This protein binds this small molecule.
Small molecule (SMILES): NC(=O)c1ncn([C@@H]2O[C@H](COP(=O)(O)O)[C@@H](O)[C@H]2O)c1N

Sequence of chain 3.A:
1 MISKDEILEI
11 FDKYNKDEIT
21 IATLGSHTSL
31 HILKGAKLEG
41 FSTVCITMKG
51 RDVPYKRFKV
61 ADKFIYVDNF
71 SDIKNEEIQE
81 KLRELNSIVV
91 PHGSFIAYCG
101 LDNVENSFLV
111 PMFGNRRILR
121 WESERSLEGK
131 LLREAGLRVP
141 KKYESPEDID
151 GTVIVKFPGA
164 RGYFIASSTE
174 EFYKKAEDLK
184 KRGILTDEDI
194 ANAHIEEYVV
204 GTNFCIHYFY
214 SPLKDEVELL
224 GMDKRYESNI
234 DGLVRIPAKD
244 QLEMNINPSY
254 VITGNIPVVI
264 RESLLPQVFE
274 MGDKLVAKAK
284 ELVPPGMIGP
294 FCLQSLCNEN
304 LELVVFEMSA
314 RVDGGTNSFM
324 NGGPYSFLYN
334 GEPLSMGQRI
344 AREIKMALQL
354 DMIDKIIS

Sequence of chain 2.A:
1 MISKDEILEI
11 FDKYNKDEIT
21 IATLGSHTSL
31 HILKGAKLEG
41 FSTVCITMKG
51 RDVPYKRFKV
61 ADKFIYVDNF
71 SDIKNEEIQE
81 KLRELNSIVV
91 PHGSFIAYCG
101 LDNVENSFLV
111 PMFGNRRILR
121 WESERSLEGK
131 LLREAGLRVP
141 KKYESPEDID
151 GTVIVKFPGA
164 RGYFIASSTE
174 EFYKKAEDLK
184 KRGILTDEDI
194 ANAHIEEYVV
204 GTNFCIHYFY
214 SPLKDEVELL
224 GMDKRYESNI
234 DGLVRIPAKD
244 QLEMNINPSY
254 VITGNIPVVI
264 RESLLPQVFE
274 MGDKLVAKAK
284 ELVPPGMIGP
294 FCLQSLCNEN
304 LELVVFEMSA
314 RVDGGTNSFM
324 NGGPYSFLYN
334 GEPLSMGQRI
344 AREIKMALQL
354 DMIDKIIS

Binding-site contacts:
Ligand atom C5 contacts residue HIS27 of chain 3.A at 3.7 Å.
Ligand atom O5 contacts residue ARG228 of chain 3.A at 3.7 Å.
Ligand atom O1 contacts residue ACP1 of chain 3.E at 2.5 Å (h-bond).
Ligand atom P contacts residue SER266 of chain 2.A at 4.0 Å.
Ligand atom O3 contacts residue HIS27 of chain 3.A at 3.9 Å.
Ligand atom N contacts residue HIS27 of chain 3.A at 4.0 Å.
Ligand atom O5 contacts residue GLY317 of chain 3.A at 3.7 Å.
Ligand atom C4 contacts residue SER94 of chain 3.A at 3.7 Å.
Ligand atom C6 contacts residue GLY317 of chain 3.A at 3.7 Å.
Ligand atom N2 contacts residue ILE255 of chain 3.A at 3.9 Å.
Ligand atom C5 contacts residue ARG264 of chain 2.A at 4.1 Å.
Ligand atom O3 contacts residue ARG264 of chain 2.A at 3.8 Å.
Ligand atom O4 contacts residue ARG264 of chain 2.A at 2.4 Å (salt-bridge).
Ligand atom O2 contacts residue ARG264 of chain 2.A at 3.8 Å.
Ligand atom P contacts residue ARG264 of chain 2.A at 3.4 Å.
Ligand atom C2 contacts residue ACP1 of chain 3.E at 3.8 Å.
Ligand atom N3 contacts residue ARG228 of chain 3.A at 3.9 Å.
Ligand atom P contacts residue SER94 of chain 3.A at 3.4 Å.
Ligand atom OP1 contacts residue SER26 of chain 3.A at 3.9 Å.
Ligand atom N2 contacts residue GLY317 of chain 3.A at 3.9 Å.
Ligand atom C6 contacts residue GLY318 of chain 3.A at 4.1 Å.
Ligand atom O3 contacts residue SER94 of chain 3.A at 3.4 Å (h-bond).
Ligand atom N2 contacts residue ASN258 of chain 3.A at 3.0 Å (h-bond).
Ligand atom O contacts residue HIS27 of chain 3.A at 3.3 Å.
Ligand atom OP1 contacts residue SER94 of chain 3.A at 2.5 Å (h-bond).
Ligand atom OP2 contacts residue ARG264 of chain 2.A at 2.8 Å (salt-bridge).
Ligand atom OP1 contacts residue SER266 of chain 2.A at 4.0 Å.
Ligand atom C6 contacts residue ASN258 of chain 3.A at 3.7 Å.
Ligand atom O5 contacts residue ASN258 of chain 3.A at 3.0 Å (h-bond).
Ligand atom C2 contacts residue ILE255 of chain 3.A at 4.1 Å (hydrophobic).
Ligand atom C3A contacts residue GLY317 of chain 3.A at 3.8 Å.
Ligand atom C6 contacts residue ILE255 of chain 3.A at 3.5 Å (hydrophobic).
Ligand atom O5 contacts residue ILE255 of chain 3.A at 3.5 Å.
Ligand atom N1 contacts residue ARG264 of chain 2.A at 3.7 Å.
Ligand atom C3 contacts residue ARG264 of chain 2.A at 3.5 Å.
Ligand atom OP2 contacts residue SER266 of chain 2.A at 2.6 Å (h-bond).
Ligand atom C3A contacts residue ILE255 of chain 3.A at 3.8 Å (hydrophobic).
Ligand atom C1 contacts residue HIS27 of chain 3.A at 4.0 Å.
Ligand atom C7A contacts residue ILE255 of chain 3.A at 4.0 Å (hydrophobic).
Ligand atom O5 contacts residue GLY318 of chain 3.A at 3.6 Å.